Binding-site contacts:
Ligand atom C8 contacts residue PRO419 of chain 1.P at 4.3 Å (hydrophobic).
Ligand atom C6 contacts residue SER632 of chain 1.P at 4.3 Å.
Ligand atom N9 contacts residue HIS630 of chain 1.P at 4.2 Å.
Ligand atom C6 contacts residue GLY639 of chain 1.P at 3.7 Å.
Ligand atom C8 contacts residue HIS630 of chain 1.P at 3.4 Å.
Ligand atom C2 contacts residue PRO419 of chain 1.P at 4.4 Å (hydrophobic).
Ligand atom C5 contacts residue SER632 of chain 1.P at 4.3 Å.
Ligand atom N6 contacts residue GLY639 of chain 1.P at 2.8 Å (h-bond).
Ligand atom C6 contacts residue VAL418 of chain 1.P at 3.8 Å (hydrophobic).
Ligand atom N3 contacts residue PRO419 of chain 1.P at 4.3 Å.
Ligand atom C6 contacts residue PRO419 of chain 1.P at 4.4 Å (hydrophobic).
Ligand atom N7 contacts residue SER632 of chain 1.P at 3.8 Å.
Ligand atom C5 contacts residue PRO631 of chain 1.P at 4.4 Å (hydrophobic).
Ligand atom O2P contacts residue HIS628 of chain 1.P at 4.3 Å.
Ligand atom N6 contacts residue VAL418 of chain 1.P at 3.6 Å.
Ligand atom N6 contacts residue PHE638 of chain 1.P at 3.8 Å.
Ligand atom N7 contacts residue PRO419 of chain 1.P at 4.4 Å.
Ligand atom O2P contacts residue PRO631 of chain 1.P at 3.8 Å.
Ligand atom N1 contacts residue VAL418 of chain 1.P at 3.8 Å.
Ligand atom O4' contacts residue HIS630 of chain 1.P at 4.4 Å.
Ligand atom C2' contacts residue PRO419 of chain 1.P at 4.0 Å (hydrophobic).
Ligand atom O2P contacts residue PHE629 of chain 1.P at 4.0 Å.
Ligand atom O5' contacts residue PHE629 of chain 1.P at 4.2 Å.
Ligand atom O4' contacts residue PRO631 of chain 1.P at 3.8 Å.
Ligand atom N1 contacts residue PRO631 of chain 1.P at 4.2 Å.
Ligand atom N1 contacts residue ILE622 of chain 1.P at 4.4 Å.
Ligand atom C2 contacts residue GLY639 of chain 1.P at 3.7 Å.
Ligand atom N6 contacts residue GLY637 of chain 1.P at 4.1 Å.
Ligand atom N6 contacts residue PRO633 of chain 1.P at 4.2 Å.
Ligand atom N9 contacts residue PRO419 of chain 1.P at 4.2 Å.
Ligand atom C4 contacts residue PRO419 of chain 1.P at 4.2 Å (hydrophobic).
Ligand atom N6 contacts residue PRO631 of chain 1.P at 3.9 Å.
Ligand atom O5' contacts residue PRO631 of chain 1.P at 4.1 Å.
Ligand atom C1' contacts residue HIS630 of chain 1.P at 4.0 Å.
Ligand atom N1 contacts residue GLY639 of chain 1.P at 2.9 Å (h-bond).
Ligand atom C5 contacts residue PRO419 of chain 1.P at 4.2 Å (hydrophobic).
Ligand atom C4 contacts residue PRO631 of chain 1.P at 4.4 Å (hydrophobic).
Ligand atom N7 contacts residue HIS630 of chain 1.P at 4.1 Å.
Ligand atom N6 contacts residue SER632 of chain 1.P at 3.9 Å.
Ligand atom C6 contacts residue PRO631 of chain 1.P at 4.0 Å (hydrophobic).

Sequence of chain 1.P:
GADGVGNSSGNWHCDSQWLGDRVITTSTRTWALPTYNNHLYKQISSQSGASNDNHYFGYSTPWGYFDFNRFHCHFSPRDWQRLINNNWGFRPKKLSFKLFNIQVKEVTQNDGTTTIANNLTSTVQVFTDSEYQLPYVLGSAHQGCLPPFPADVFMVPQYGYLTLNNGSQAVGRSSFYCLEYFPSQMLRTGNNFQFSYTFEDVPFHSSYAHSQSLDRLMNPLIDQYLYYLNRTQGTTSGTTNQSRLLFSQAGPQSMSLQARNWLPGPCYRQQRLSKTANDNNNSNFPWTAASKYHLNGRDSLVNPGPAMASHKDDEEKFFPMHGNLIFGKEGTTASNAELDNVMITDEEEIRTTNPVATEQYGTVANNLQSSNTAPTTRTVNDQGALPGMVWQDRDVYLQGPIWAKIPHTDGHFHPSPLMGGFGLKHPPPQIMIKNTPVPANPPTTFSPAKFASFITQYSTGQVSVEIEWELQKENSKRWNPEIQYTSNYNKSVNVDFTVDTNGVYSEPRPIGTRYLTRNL

The small molecule below binds the protein below.
Small molecule (SMILES): Nc1ncnc2c1ncn2[C@H]1C[C@H](O)[C@@H](COP(=O)(O)O)O1